This protein binds this small molecule.
Small molecule (SMILES): CCCCCCCCCCCCCC(=O)O[C@@H](COC(=O)CCCCCCCC)COP(=O)(O)O

Binding-site contacts:
Ligand atom O4 contacts residue ARG197 of chain 1.D at 2.5 Å (salt-bridge).
Ligand atom P1 contacts residue TYR290 of chain 1.D at 3.2 Å.
Ligand atom O6 contacts residue ARG197 of chain 1.D at 3.3 Å (salt-bridge).
Ligand atom P1 contacts residue ARG197 of chain 1.D at 3.5 Å.
Ligand atom O4 contacts residue TYR290 of chain 1.D at 3.7 Å.
Ligand atom O5 contacts residue TRP302 of chain 1.A at 4.2 Å.
Ligand atom O8 contacts residue LYS200 of chain 1.D at 3.5 Å.
Ligand atom C31 contacts residue SER203 of chain 1.D at 3.8 Å.
Ligand atom C16 contacts residue LYS200 of chain 1.D at 4.2 Å.
Ligand atom C26 contacts residue SER179 of chain 1.D at 4.2 Å.
Ligand atom C10 contacts residue GLY286 of chain 1.D at 4.0 Å.
Ligand atom C17 contacts residue TYR290 of chain 1.D at 4.1 Å (hydrophobic).
Ligand atom O4 contacts residue LYS200 of chain 1.D at 3.4 Å (salt-bridge).
Ligand atom C11 contacts residue PHE283 of chain 1.D at 4.2 Å (hydrophobic).
Ligand atom C28 contacts residue LEU175 of chain 1.D at 4.2 Å (hydrophobic).
Ligand atom C29 contacts residue VAL178 of chain 1.D at 4.1 Å (hydrophobic).
Ligand atom O1 contacts residue TYR290 of chain 1.D at 3.0 Å.
Ligand atom C26 contacts residue VAL204 of chain 1.D at 3.9 Å (hydrophobic).
Ligand atom C24 contacts residue SER179 of chain 1.D at 4.2 Å.
Ligand atom C23 contacts residue LYS200 of chain 1.D at 3.5 Å.
Ligand atom C25 contacts residue QNJ1 of chain 1.K at 3.9 Å.
Ligand atom C25 contacts residue SER179 of chain 1.D at 3.2 Å.
Ligand atom C35 contacts residue TRP75 of chain 1.D at 3.3 Å (hydrophobic).
Ligand atom O3 contacts residue LYS200 of chain 1.D at 3.9 Å.
Ligand atom O6 contacts residue TRP302 of chain 1.A at 3.8 Å.
Ligand atom C27 contacts residue VAL204 of chain 1.D at 4.2 Å (hydrophobic).
Ligand atom C24 contacts residue LYS200 of chain 1.D at 3.5 Å.
Ligand atom O3 contacts residue TYR290 of chain 1.D at 3.0 Å (h-bond).
Ligand atom P1 contacts residue LYS200 of chain 1.D at 3.8 Å.
Ligand atom C10 contacts residue LEU287 of chain 1.D at 4.1 Å (hydrophobic).
Ligand atom C24 contacts residue VAL204 of chain 1.D at 3.6 Å (hydrophobic).
Ligand atom C14 contacts residue TYR290 of chain 1.D at 4.1 Å (hydrophobic).
Ligand atom C27 contacts residue VAL178 of chain 1.D at 4.0 Å (hydrophobic).
Ligand atom C29 contacts residue SER203 of chain 1.D at 3.9 Å.
Ligand atom C26 contacts residue QNJ1 of chain 1.K at 3.8 Å.
Ligand atom C36 contacts residue TRP75 of chain 1.D at 3.4 Å (hydrophobic).
Ligand atom O5 contacts residue LYS200 of chain 1.D at 3.5 Å (salt-bridge).
Ligand atom O6 contacts residue TYR290 of chain 1.D at 2.5 Å (h-bond).
Ligand atom C17 contacts residue LYS200 of chain 1.D at 3.8 Å.
Ligand atom O8 contacts residue SER179 of chain 1.D at 3.5 Å (h-bond).

Sequence of chain 1.A:
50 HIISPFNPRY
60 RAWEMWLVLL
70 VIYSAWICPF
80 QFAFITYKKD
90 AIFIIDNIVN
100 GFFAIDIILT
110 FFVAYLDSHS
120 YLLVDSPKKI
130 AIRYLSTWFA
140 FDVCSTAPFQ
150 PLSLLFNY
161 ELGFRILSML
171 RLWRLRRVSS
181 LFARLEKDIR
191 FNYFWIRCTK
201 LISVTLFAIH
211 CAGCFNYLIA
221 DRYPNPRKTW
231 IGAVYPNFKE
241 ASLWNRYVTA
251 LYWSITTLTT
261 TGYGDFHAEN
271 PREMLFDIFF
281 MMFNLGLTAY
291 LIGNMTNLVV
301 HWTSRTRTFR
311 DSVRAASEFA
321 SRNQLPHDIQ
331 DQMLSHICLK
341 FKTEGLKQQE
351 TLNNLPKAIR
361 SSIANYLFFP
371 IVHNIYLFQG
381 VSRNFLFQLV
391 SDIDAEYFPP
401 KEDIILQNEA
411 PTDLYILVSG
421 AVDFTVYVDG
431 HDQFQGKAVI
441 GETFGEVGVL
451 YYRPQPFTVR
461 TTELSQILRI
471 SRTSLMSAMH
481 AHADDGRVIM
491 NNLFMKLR

Sequence of chain 1.D:
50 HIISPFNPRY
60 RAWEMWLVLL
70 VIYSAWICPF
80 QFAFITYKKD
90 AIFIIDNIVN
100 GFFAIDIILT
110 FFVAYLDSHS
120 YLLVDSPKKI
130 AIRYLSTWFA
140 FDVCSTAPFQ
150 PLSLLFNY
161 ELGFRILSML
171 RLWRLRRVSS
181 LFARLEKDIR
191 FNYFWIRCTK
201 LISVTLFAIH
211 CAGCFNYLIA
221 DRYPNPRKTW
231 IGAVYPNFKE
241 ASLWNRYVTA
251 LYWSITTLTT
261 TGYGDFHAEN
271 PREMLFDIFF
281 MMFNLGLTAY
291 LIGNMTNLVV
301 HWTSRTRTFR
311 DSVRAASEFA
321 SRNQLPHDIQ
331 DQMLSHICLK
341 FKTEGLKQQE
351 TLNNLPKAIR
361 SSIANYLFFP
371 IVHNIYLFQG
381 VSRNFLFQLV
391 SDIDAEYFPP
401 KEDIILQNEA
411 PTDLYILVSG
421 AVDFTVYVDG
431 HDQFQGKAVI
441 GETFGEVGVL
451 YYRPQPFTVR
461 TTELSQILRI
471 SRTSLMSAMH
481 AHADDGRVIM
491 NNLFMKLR